Binding-site contacts:
Ligand atom N2 contacts residue ASN287 of chain 1.A at 3.0 Å (h-bond).
Ligand atom C2 contacts residue ASN287 of chain 1.A at 2.5 Å.
Ligand atom C1 contacts residue SER289 of chain 1.A at 4.0 Å.
Ligand atom O5 contacts residue ASN287 of chain 1.A at 2.2 Å (h-bond).
Ligand atom C6 contacts residue SER289 of chain 1.A at 3.5 Å.
Ligand atom C8 contacts residue ASN287 of chain 1.A at 4.4 Å.
Ligand atom O6 contacts residue LEU290 of chain 1.A at 4.4 Å.
Ligand atom O5 contacts residue SER289 of chain 1.A at 3.1 Å (h-bond).
Ligand atom O6 contacts residue SER289 of chain 1.A at 3.5 Å (h-bond).
Ligand atom C4 contacts residue ASN287 of chain 1.A at 4.2 Å.
Ligand atom C3 contacts residue ASN287 of chain 1.A at 3.8 Å.
Ligand atom O6 contacts residue ASN287 of chain 1.A at 4.5 Å.
Ligand atom C1 contacts residue ASN287 of chain 1.A at 1.4 Å.
Ligand atom C7 contacts residue ASN287 of chain 1.A at 3.2 Å.
Ligand atom O7 contacts residue ASN287 of chain 1.A at 3.0 Å (h-bond).
Ligand atom C5 contacts residue ASN287 of chain 1.A at 3.6 Å.
Ligand atom C5 contacts residue SER289 of chain 1.A at 3.7 Å.

The small molecule below binds the protein below.
Small molecule (SMILES): CC(=O)N[C@@H]1[C@@H](O)[C@H](O)[C@@H](CO)O[C@H]1O

Sequence of chain 1.A:
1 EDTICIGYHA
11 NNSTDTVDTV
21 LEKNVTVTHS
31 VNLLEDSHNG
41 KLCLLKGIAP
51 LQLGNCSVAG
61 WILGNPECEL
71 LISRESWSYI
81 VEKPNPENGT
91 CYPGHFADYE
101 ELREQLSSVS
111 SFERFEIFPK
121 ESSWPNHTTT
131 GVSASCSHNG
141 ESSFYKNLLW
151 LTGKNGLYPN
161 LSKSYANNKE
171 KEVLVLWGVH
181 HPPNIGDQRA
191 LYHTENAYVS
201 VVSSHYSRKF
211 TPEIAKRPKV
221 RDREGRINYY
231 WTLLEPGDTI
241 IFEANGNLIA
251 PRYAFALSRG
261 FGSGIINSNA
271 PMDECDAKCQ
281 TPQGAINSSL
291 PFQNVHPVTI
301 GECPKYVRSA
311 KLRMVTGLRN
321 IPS